Binding-site contacts:
Ligand atom O3G contacts residue MG1 of chain 1.H at 2.1 Å.
Ligand atom C3B contacts residue GLY40 of chain 1.A at 3.0 Å.
Ligand atom C3B contacts residue TYR59 of chain 1.A at 3.3 Å (hydrophobic).
Ligand atom O6 contacts residue LYS181 of chain 1.A at 3.2 Å (salt-bridge).
Ligand atom O2' contacts residue GLN57 of chain 1.A at 3.3 Å.
Ligand atom N1 contacts residue LYS149 of chain 1.A at 3.4 Å.
Ligand atom N2 contacts residue GLN152 of chain 1.A at 3.5 Å (h-bond).
Ligand atom O3' contacts residue GLN57 of chain 1.A at 2.6 Å (h-bond).
Ligand atom O2B contacts residue MG1 of chain 1.H at 2.1 Å.
Ligand atom PG contacts residue MG1 of chain 1.H at 3.0 Å.
Ligand atom O1A contacts residue GLY42 of chain 1.A at 3.2 Å.
Ligand atom O1A contacts residue THR44 of chain 1.A at 3.2 Å (h-bond).
Ligand atom O3G contacts residue THR62 of chain 1.A at 2.6 Å (h-bond).
Ligand atom O1A contacts residue SER45 of chain 1.A at 2.7 Å (h-bond).
Ligand atom N7 contacts residue ALA180 of chain 1.A at 3.5 Å.
Ligand atom O2A contacts residue TYR59 of chain 1.A at 3.3 Å.
Ligand atom O1G contacts residue LYS43 of chain 1.A at 2.4 Å (salt-bridge).
Ligand atom O6 contacts residue SER179 of chain 1.A at 3.3 Å (h-bond).
Ligand atom N7 contacts residue ASN148 of chain 1.A at 3.1 Å (h-bond).
Ligand atom PA contacts residue SER45 of chain 1.A at 3.4 Å.
Ligand atom PB contacts residue MG1 of chain 1.H at 3.4 Å.
Ligand atom O2G contacts residue TYR59 of chain 1.A at 3.1 Å (h-bond).
Ligand atom N1 contacts residue ASP151 of chain 1.A at 3.0 Å (salt-bridge).
Ligand atom N2 contacts residue ASP151 of chain 1.A at 2.9 Å (salt-bridge).
Ligand atom O5' contacts residue SER45 of chain 1.A at 3.3 Å (h-bond).
Ligand atom O1G contacts residue MG1 of chain 1.H at 3.3 Å.
Ligand atom O1G contacts residue GLY89 of chain 1.A at 3.3 Å (h-bond).
Ligand atom C5 contacts residue LYS149 of chain 1.A at 3.4 Å.
Ligand atom O4' contacts residue LYS149 of chain 1.A at 2.9 Å (salt-bridge).
Ligand atom O1B contacts residue GLY42 of chain 1.A at 3.1 Å (h-bond).
Ligand atom C8 contacts residue SER45 of chain 1.A at 3.5 Å.
Ligand atom O6 contacts residue ALA180 of chain 1.A at 2.7 Å (h-bond).
Ligand atom O2' contacts residue SER56 of chain 1.A at 2.6 Å (h-bond).
Ligand atom C6 contacts residue LYS149 of chain 1.A at 3.3 Å.
Ligand atom O1B contacts residue LYS43 of chain 1.A at 2.7 Å (salt-bridge).
Ligand atom O2' contacts residue PHE55 of chain 1.A at 3.2 Å.
Ligand atom O2B contacts residue THR44 of chain 1.A at 2.9 Å (h-bond).
Ligand atom O6 contacts residue ASN148 of chain 1.A at 3.4 Å (h-bond).
Ligand atom O1B contacts residue VAL41 of chain 1.A at 3.4 Å (h-bond).
Ligand atom O3A contacts residue GLY42 of chain 1.A at 3.2 Å (h-bond).

A protein and the small-molecule ligand that binds it are described below.
Small molecule (SMILES): Nc1nc2c(ncn2[C@@H]2O[C@H](CO[P](=O)(O)O[P](=O)(O)CP(=O)(O)O)[C@@H](O)[C@H]2O)c(=O)[nH]1

Sequence of chain 1.A:
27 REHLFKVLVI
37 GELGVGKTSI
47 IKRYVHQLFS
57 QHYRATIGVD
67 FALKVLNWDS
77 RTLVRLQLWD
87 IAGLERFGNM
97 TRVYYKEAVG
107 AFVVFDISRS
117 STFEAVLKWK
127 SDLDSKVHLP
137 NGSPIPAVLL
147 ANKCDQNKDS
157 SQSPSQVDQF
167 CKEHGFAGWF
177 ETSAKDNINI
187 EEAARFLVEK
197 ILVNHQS